Sequence of chain 1.YA:
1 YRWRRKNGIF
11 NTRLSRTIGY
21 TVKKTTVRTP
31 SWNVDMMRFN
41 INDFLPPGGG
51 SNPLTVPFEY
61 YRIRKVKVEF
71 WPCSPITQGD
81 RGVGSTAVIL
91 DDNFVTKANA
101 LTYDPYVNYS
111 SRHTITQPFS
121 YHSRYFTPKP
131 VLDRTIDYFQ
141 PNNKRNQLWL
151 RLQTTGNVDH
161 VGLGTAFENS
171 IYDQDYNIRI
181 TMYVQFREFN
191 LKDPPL

Sequence of chain 1.CB:
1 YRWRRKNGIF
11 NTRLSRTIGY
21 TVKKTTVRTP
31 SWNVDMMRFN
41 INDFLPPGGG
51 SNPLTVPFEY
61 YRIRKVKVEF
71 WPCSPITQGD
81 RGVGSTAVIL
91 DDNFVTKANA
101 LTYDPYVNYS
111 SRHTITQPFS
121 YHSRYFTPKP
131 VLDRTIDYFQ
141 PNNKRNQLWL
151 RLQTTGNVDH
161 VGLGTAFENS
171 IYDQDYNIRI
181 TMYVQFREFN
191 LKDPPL

A small-molecule ligand and the protein it binds are described below.
Small molecule (SMILES): Nc1ccn([C@H]2C[C@H](O[P](=O)(O)OC[C@H]3O[C@@H](n4ccc(N)nc4=O)C[C@@H]3O[P](=O)(O)OC[C@H]3O[C@@H](n4cnc5c(=O)[nH]c(N)nc54)C[C@@H]3O[P](=O)(O)OC[C@H]3O[C@@H](n4cnc5c(=O)[nH]c(N)nc54)C[C@@H]3O)[C@@H](COP(=O)=O)O2)c(=O)n1

Sequence of chain 1.DB:
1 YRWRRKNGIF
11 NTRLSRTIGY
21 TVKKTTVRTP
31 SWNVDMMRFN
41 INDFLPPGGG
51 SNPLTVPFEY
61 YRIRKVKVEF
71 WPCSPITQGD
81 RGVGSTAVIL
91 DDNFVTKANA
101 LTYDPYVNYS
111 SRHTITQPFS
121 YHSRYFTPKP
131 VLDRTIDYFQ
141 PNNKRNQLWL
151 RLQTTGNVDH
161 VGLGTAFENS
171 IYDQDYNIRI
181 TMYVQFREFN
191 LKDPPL

Binding-site contacts:
Ligand atom C2 contacts residue TYR125 of chain 1.YA at 3.7 Å (hydrophobic).
Ligand atom C8 contacts residue TYR183 of chain 1.YA at 3.7 Å (hydrophobic).
Ligand atom OP1 contacts residue ARG13 of chain 1.YA at 3.9 Å.
Ligand atom C5 contacts residue LYS67 of chain 1.YA at 4.0 Å.
Ligand atom C6 contacts residue TYR125 of chain 1.YA at 4.0 Å (hydrophobic).
Ligand atom C4' contacts residue ASN11 of chain 1.YA at 4.2 Å.
Ligand atom C3' contacts residue TYR183 of chain 1.YA at 3.7 Å (hydrophobic).
Ligand atom O3' contacts residue ARG13 of chain 1.YA at 4.0 Å.
Ligand atom O6 contacts residue TYR125 of chain 1.YA at 4.2 Å.
Ligand atom OP2 contacts residue ARG112 of chain 1.CB at 2.6 Å (salt-bridge).
Ligand atom OP1 contacts residue THR114 of chain 1.CB at 3.6 Å (h-bond).
Ligand atom C2' contacts residue TYR125 of chain 1.YA at 3.8 Å (hydrophobic).
Ligand atom C2' contacts residue LYS67 of chain 1.YA at 3.7 Å.
Ligand atom OP1 contacts residue TRP71 of chain 1.YA at 3.4 Å.
Ligand atom N1 contacts residue TYR125 of chain 1.YA at 4.0 Å.
Ligand atom C3' contacts residue ARG13 of chain 1.YA at 4.1 Å.
Ligand atom O6 contacts residue LYS67 of chain 1.YA at 4.1 Å.
Ligand atom O6 contacts residue SER123 of chain 1.YA at 3.9 Å.
Ligand atom N2 contacts residue TYR125 of chain 1.YA at 3.8 Å.
Ligand atom O5' contacts residue TYR183 of chain 1.YA at 4.0 Å.
Ligand atom O3' contacts residue ASN11 of chain 1.YA at 3.5 Å (h-bond).
Ligand atom C5 contacts residue TYR125 of chain 1.YA at 4.0 Å (hydrophobic).
Ligand atom N9 contacts residue TYR125 of chain 1.YA at 4.0 Å.
Ligand atom OP2 contacts residue TYR121 of chain 1.YA at 3.1 Å.
Ligand atom P contacts residue TYR121 of chain 1.YA at 4.2 Å.
Ligand atom C5' contacts residue TRP71 of chain 1.YA at 3.7 Å (hydrophobic).
Ligand atom C6 contacts residue LYS67 of chain 1.YA at 3.8 Å.
Ligand atom N3 contacts residue TYR125 of chain 1.YA at 3.8 Å.
Ligand atom P contacts residue ARG112 of chain 1.CB at 4.0 Å.
Ligand atom OP2 contacts residue THR114 of chain 1.CB at 2.4 Å (h-bond).
Ligand atom C2' contacts residue TYR183 of chain 1.YA at 3.9 Å (hydrophobic).
Ligand atom C4 contacts residue TYR125 of chain 1.YA at 4.0 Å (hydrophobic).
Ligand atom OP1 contacts residue LYS6 of chain 1.DB at 3.9 Å.
Ligand atom P contacts residue ARG13 of chain 1.YA at 3.4 Å.
Ligand atom OP2 contacts residue TYR183 of chain 1.YA at 3.2 Å.
Ligand atom O3' contacts residue THR114 of chain 1.CB at 3.7 Å.
Ligand atom N7 contacts residue LYS67 of chain 1.YA at 3.0 Å (salt-bridge).
Ligand atom C8 contacts residue LYS67 of chain 1.YA at 3.3 Å.
Ligand atom P contacts residue THR114 of chain 1.CB at 3.3 Å.
Ligand atom OP2 contacts residue ARG13 of chain 1.YA at 2.2 Å (salt-bridge).